Binding-site contacts:
Ligand atom C8 contacts residue ALA327 of chain 1.A at 3.8 Å (hydrophobic).
Ligand atom O5 contacts residue ASN135 of chain 1.A at 2.3 Å (h-bond).
Ligand atom N2 contacts residue ASN135 of chain 1.A at 2.9 Å (h-bond).
Ligand atom O6 contacts residue GLU323 of chain 1.A at 3.3 Å.
Ligand atom C7 contacts residue ASN135 of chain 1.A at 3.6 Å.
Ligand atom C1 contacts residue ASN135 of chain 1.A at 1.4 Å.
Ligand atom C7 contacts residue ALA327 of chain 1.A at 4.1 Å (hydrophobic).
Ligand atom N2 contacts residue GLY131 of chain 1.A at 4.4 Å.
Ligand atom O7 contacts residue LEU132 of chain 1.A at 3.8 Å.
Ligand atom C1 contacts residue THR326 of chain 1.A at 4.3 Å.
Ligand atom N2 contacts residue ALA327 of chain 1.A at 4.0 Å.
Ligand atom C4 contacts residue ASN135 of chain 1.A at 4.2 Å.
Ligand atom C3 contacts residue ALA327 of chain 1.A at 4.2 Å (hydrophobic).
Ligand atom C8 contacts residue GLY131 of chain 1.A at 3.9 Å.
Ligand atom C4 contacts residue ASN330 of chain 1.A at 3.7 Å.
Ligand atom O7 contacts residue ASN135 of chain 1.A at 4.0 Å.
Ligand atom C1 contacts residue ASN330 of chain 1.A at 4.2 Å.
Ligand atom O7 contacts residue ASN330 of chain 1.A at 2.9 Å (h-bond).
Ligand atom C3 contacts residue ASN135 of chain 1.A at 3.8 Å.
Ligand atom C6 contacts residue ASN330 of chain 1.A at 4.3 Å.
Ligand atom C6 contacts residue GLU323 of chain 1.A at 4.3 Å.
Ligand atom O5 contacts residue THR326 of chain 1.A at 4.2 Å.
Ligand atom C8 contacts residue ILE128 of chain 1.A at 4.4 Å (hydrophobic).
Ligand atom O4 contacts residue ASN330 of chain 1.A at 3.1 Å (h-bond).
Ligand atom C7 contacts residue ASN330 of chain 1.A at 3.5 Å.
Ligand atom O6 contacts residue GLU323 of chain 1.A at 4.3 Å.
Ligand atom C7 contacts residue LEU132 of chain 1.A at 4.2 Å (hydrophobic).
Ligand atom C2 contacts residue ASN135 of chain 1.A at 2.4 Å.
Ligand atom C5 contacts residue ASN135 of chain 1.A at 3.6 Å.
Ligand atom O3 contacts residue ALA327 of chain 1.A at 4.0 Å.
Ligand atom O7 contacts residue THR326 of chain 1.A at 3.5 Å.
Ligand atom C5 contacts residue ASN330 of chain 1.A at 3.6 Å.
Ligand atom C3 contacts residue ASN330 of chain 1.A at 4.0 Å.
Ligand atom C7 contacts residue THR326 of chain 1.A at 4.4 Å.
Ligand atom O4 contacts residue THR326 of chain 1.A at 4.1 Å.
Ligand atom N2 contacts residue ASN330 of chain 1.A at 4.1 Å.
Ligand atom C8 contacts residue ASN330 of chain 1.A at 3.9 Å.
Ligand atom C8 contacts residue LEU132 of chain 1.A at 3.9 Å (hydrophobic).
Ligand atom C2 contacts residue THR326 of chain 1.A at 3.8 Å.
Ligand atom C2 contacts residue ASN330 of chain 1.A at 4.2 Å.

Sequence of chain 1.A:
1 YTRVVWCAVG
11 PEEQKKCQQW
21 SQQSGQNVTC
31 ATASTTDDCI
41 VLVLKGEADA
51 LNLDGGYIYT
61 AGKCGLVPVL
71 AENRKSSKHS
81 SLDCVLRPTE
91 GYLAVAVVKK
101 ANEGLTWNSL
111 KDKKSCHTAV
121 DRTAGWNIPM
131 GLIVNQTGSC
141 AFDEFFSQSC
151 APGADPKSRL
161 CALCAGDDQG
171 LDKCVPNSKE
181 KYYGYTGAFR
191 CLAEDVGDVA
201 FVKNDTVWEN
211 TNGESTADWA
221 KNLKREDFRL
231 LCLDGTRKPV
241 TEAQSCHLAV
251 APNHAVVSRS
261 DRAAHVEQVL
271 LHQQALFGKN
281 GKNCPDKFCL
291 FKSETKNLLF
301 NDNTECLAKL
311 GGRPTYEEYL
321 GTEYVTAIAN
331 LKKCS

The protein below binds the small molecule below.
Small molecule (SMILES): CC(=O)N[C@H]1[C@H](O[C@H]2[C@H](O)[C@@H](NC(C)=O)CO[C@@H]2CO)O[C@H](CO)[C@@H](O[C@@H]2O[C@H](CO)[C@@H](O)[C@H](O)[C@@H]2O)[C@@H]1O